A small-molecule ligand and the protein it binds are described below.
Small molecule (SMILES): Cc1ccncc1NC(=O)Cc1ccc2nc[nH]c2c1

Binding-site contacts:
Ligand atom N3 contacts residue MET49 of chain 1.A at 4.0 Å.
Ligand atom N contacts residue PHE140 of chain 1.A at 4.0 Å.
Ligand atom C14 contacts residue MET49 of chain 1.A at 3.8 Å (hydrophobic).
Ligand atom O contacts residue MET165 of chain 1.A at 3.4 Å.
Ligand atom C10 contacts residue MET49 of chain 1.A at 3.9 Å (hydrophobic).
Ligand atom C13 contacts residue HIS41 of chain 1.A at 3.4 Å.
Ligand atom C12 contacts residue HIS41 of chain 1.A at 3.5 Å.
Ligand atom N3 contacts residue HIS41 of chain 1.A at 2.9 Å.
Ligand atom C14 contacts residue HIS41 of chain 1.A at 3.3 Å.
Ligand atom C3 contacts residue PHE140 of chain 1.A at 3.4 Å (hydrophobic).
Ligand atom C12 contacts residue CYS44 of chain 1.A at 3.1 Å (hydrophobic).
Ligand atom C4 contacts residue CYS145 of chain 1.A at 3.5 Å (hydrophobic).
Ligand atom C5 contacts residue CYS145 of chain 1.A at 3.9 Å (hydrophobic).
Ligand atom N2 contacts residue THR45 of chain 1.A at 3.9 Å.
Ligand atom C contacts residue ASN142 of chain 1.A at 3.5 Å.
Ligand atom O contacts residue GLU166 of chain 1.A at 2.9 Å (salt-bridge).
Ligand atom C3 contacts residue LEU141 of chain 1.A at 3.7 Å (hydrophobic).
Ligand atom C2 contacts residue LEU141 of chain 1.A at 3.7 Å (hydrophobic).
Ligand atom N2 contacts residue MET49 of chain 1.A at 4.1 Å.
Ligand atom C4 contacts residue GLU166 of chain 1.A at 3.5 Å.
Ligand atom C6 contacts residue HIS164 of chain 1.A at 3.9 Å.
Ligand atom C13 contacts residue MET49 of chain 1.A at 3.7 Å (hydrophobic).
Ligand atom N contacts residue GLU166 of chain 1.A at 3.7 Å.
Ligand atom C7 contacts residue MET165 of chain 1.A at 3.7 Å (hydrophobic).
Ligand atom N2 contacts residue CYS44 of chain 1.A at 3.8 Å.
Ligand atom C11 contacts residue MET49 of chain 1.A at 3.6 Å (hydrophobic).
Ligand atom N2 contacts residue SER46 of chain 1.A at 3.8 Å.
Ligand atom N1 contacts residue HIS164 of chain 1.A at 4.0 Å.
Ligand atom C4 contacts residue HIS164 of chain 1.A at 3.8 Å.
Ligand atom C2 contacts residue ASN142 of chain 1.A at 3.9 Å.
Ligand atom C4 contacts residue MET165 of chain 1.A at 3.8 Å (hydrophobic).
Ligand atom C2 contacts residue PHE140 of chain 1.A at 4.0 Å (hydrophobic).
Ligand atom C3 contacts residue HIS163 of chain 1.A at 3.9 Å.
Ligand atom N1 contacts residue CYS145 of chain 1.A at 4.0 Å.
Ligand atom C3 contacts residue GLU166 of chain 1.A at 3.8 Å.
Ligand atom C6 contacts residue GLU166 of chain 1.A at 3.9 Å.
Ligand atom N contacts residue HIS163 of chain 1.A at 2.8 Å (h-bond).
Ligand atom C4 contacts residue HIS163 of chain 1.A at 3.4 Å.
Ligand atom C12 contacts residue THR25 of chain 1.A at 3.7 Å.
Ligand atom C6 contacts residue MET165 of chain 1.A at 4.0 Å (hydrophobic).

Sequence of chain 1.A:
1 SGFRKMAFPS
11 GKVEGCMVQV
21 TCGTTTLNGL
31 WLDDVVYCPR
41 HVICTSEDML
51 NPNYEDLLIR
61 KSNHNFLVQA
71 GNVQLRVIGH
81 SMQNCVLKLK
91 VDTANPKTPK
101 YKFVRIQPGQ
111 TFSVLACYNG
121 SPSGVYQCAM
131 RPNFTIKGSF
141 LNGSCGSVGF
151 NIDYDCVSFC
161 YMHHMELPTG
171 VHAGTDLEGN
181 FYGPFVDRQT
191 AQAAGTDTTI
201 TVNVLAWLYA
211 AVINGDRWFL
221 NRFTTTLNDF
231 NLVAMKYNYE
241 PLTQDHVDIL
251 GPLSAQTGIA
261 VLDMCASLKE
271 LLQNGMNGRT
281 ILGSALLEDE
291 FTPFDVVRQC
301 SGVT